Sequence of chain 1.A:
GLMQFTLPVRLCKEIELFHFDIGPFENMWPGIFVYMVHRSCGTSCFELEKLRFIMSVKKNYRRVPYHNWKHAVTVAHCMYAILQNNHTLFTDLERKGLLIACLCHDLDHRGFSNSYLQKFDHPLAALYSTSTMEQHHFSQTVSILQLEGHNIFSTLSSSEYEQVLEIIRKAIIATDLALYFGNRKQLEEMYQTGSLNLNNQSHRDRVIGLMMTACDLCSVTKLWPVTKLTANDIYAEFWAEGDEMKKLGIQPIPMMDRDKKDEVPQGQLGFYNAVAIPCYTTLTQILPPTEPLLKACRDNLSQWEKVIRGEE

Binding-site contacts:
Ligand atom C23 contacts residue GLU275 of chain 1.A at 3.2 Å.
Ligand atom C23 contacts residue LYS272 of chain 1.A at 3.1 Å.
Ligand atom N20 contacts residue GLY279 of chain 1.A at 3.6 Å.
Ligand atom C19 contacts residue GLY279 of chain 1.A at 3.4 Å.
Ligand atom C21 contacts residue MET267 of chain 1.A at 3.6 Å (hydrophobic).
Ligand atom C1 contacts residue ILE246 of chain 1.A at 3.7 Å (hydrophobic).
Ligand atom N11 contacts residue GLN280 of chain 1.A at 3.3 Å (h-bond).
Ligand atom C13 contacts residue MET267 of chain 1.A at 3.6 Å (hydrophobic).
Ligand atom C18 contacts residue GLY279 of chain 1.A at 3.7 Å.
Ligand atom C21 contacts residue GLY279 of chain 1.A at 3.7 Å.
Ligand atom C14 contacts residue MET267 of chain 1.A at 3.1 Å (hydrophobic).
Ligand atom N15 contacts residue TYR247 of chain 1.A at 2.6 Å (h-bond).
Ligand atom C8 contacts residue GLN280 of chain 1.A at 3.6 Å.
Ligand atom C6 contacts residue PHE283 of chain 1.A at 3.7 Å (hydrophobic).
Ligand atom C8 contacts residue ILE246 of chain 1.A at 3.5 Å (hydrophobic).
Ligand atom C16 contacts residue MET267 of chain 1.A at 3.2 Å (hydrophobic).
Ligand atom N20 contacts residue MET267 of chain 1.A at 3.4 Å.
Ligand atom N17 contacts residue GLY279 of chain 1.A at 3.7 Å.
Ligand atom C2 contacts residue ILE246 of chain 1.A at 3.7 Å (hydrophobic).
Ligand atom C5 contacts residue PHE283 of chain 1.A at 3.4 Å (hydrophobic).
Ligand atom C16 contacts residue TYR247 of chain 1.A at 2.9 Å (hydrophobic).
Ligand atom C25 contacts residue PRO266 of chain 1.A at 3.2 Å (hydrophobic).
Ligand atom C2 contacts residue PHE283 of chain 1.A at 3.6 Å (hydrophobic).
Ligand atom C4 contacts residue PHE283 of chain 1.A at 3.5 Å (hydrophobic).
Ligand atom C24 contacts residue PRO266 of chain 1.A at 3.5 Å (hydrophobic).
Ligand atom C19 contacts residue MET267 of chain 1.A at 3.6 Å (hydrophobic).
Ligand atom O10 contacts residue PHE283 of chain 1.A at 3.4 Å.
Ligand atom N20 contacts residue TYR247 of chain 1.A at 2.7 Å (h-bond).
Ligand atom C9 contacts residue PHE283 of chain 1.A at 3.7 Å (hydrophobic).
Ligand atom N15 contacts residue MET267 of chain 1.A at 3.6 Å.
Ligand atom N15 contacts residue GLN280 of chain 1.A at 3.4 Å (h-bond).
Ligand atom C25 contacts residue GLU275 of chain 1.A at 3.1 Å.
Ligand atom C22 contacts residue GLU275 of chain 1.A at 3.7 Å.
Ligand atom C12 contacts residue GLN280 of chain 1.A at 3.7 Å.
Ligand atom C24 contacts residue GLU275 of chain 1.A at 2.6 Å.
Ligand atom C18 contacts residue MET267 of chain 1.A at 3.4 Å (hydrophobic).
Ligand atom N17 contacts residue MET267 of chain 1.A at 3.2 Å.
Ligand atom C23 contacts residue VAL276 of chain 1.A at 3.6 Å (hydrophobic).
Ligand atom N3 contacts residue PHE283 of chain 1.A at 3.5 Å.
Ligand atom C24 contacts residue LYS272 of chain 1.A at 3.5 Å.

The protein below binds the small molecule below.
Small molecule (SMILES): Cc1ccc(C)c(C(=O)Nc2ccn3cc(-c4ccccc4)nc3n2)n1